Sequence of chain 1.D:
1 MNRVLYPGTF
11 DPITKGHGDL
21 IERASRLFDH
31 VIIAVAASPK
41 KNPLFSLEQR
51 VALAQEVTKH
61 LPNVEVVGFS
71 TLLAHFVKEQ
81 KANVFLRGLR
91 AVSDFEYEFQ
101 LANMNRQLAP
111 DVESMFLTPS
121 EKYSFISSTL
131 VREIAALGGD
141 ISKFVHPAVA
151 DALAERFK

The small molecule below binds the protein below.
Small molecule (SMILES): Nc1ncnc2c1ncn2[C@@H]1O[C@H](CO[P](=O)(O)O[P](=O)(O)NP(=O)(O)O)[C@@H](O)[C@H]1O

Binding-site contacts:
Ligand atom O3G contacts residue THR129 of chain 1.D at 2.8 Å (h-bond).
Ligand atom N6 contacts residue ILE126 of chain 1.D at 3.0 Å (h-bond).
Ligand atom O1G contacts residue THR129 of chain 1.D at 2.7 Å (h-bond).
Ligand atom O2' contacts residue ARG90 of chain 1.D at 3.3 Å (salt-bridge).
Ligand atom O2' contacts residue ASP94 of chain 1.D at 3.5 Å.
Ligand atom C4' contacts residue ARG87 of chain 1.D at 3.6 Å.
Ligand atom O3G contacts residue SER127 of chain 1.D at 2.7 Å (h-bond).
Ligand atom O1A contacts residue THR9 of chain 1.D at 2.8 Å (h-bond).
Ligand atom O2A contacts residue THR9 of chain 1.D at 3.7 Å.
Ligand atom C6 contacts residue ARG90 of chain 1.D at 3.5 Å.
Ligand atom O2B contacts residue ARG90 of chain 1.D at 3.1 Å (salt-bridge).
Ligand atom N9 contacts residue HIS17 of chain 1.D at 3.7 Å.
Ligand atom PG contacts residue THR129 of chain 1.D at 3.2 Å.
Ligand atom C5 contacts residue ARG90 of chain 1.D at 3.6 Å.
Ligand atom N3 contacts residue LEU20 of chain 1.D at 3.5 Å.
Ligand atom O4' contacts residue TYR6 of chain 1.D at 2.5 Å (h-bond).
Ligand atom C8 contacts residue HIS17 of chain 1.D at 3.1 Å.
Ligand atom O3G contacts residue SER128 of chain 1.D at 2.9 Å (h-bond).
Ligand atom N3 contacts residue GLY88 of chain 1.D at 3.5 Å.
Ligand atom N7 contacts residue HIS17 of chain 1.D at 3.7 Å.
Ligand atom N6 contacts residue GLY16 of chain 1.D at 3.2 Å.
Ligand atom O3' contacts residue GLY88 of chain 1.D at 3.4 Å (h-bond).
Ligand atom C5' contacts residue ARG87 of chain 1.D at 3.7 Å.
Ligand atom C1' contacts residue TYR6 of chain 1.D at 3.4 Å (hydrophobic).
Ligand atom N7 contacts residue ARG90 of chain 1.D at 3.1 Å (salt-bridge).
Ligand atom O2' contacts residue GLY88 of chain 1.D at 3.0 Å (h-bond).
Ligand atom N3B contacts residue ARG90 of chain 1.D at 3.5 Å (salt-bridge).
Ligand atom C4' contacts residue TYR6 of chain 1.D at 3.6 Å (hydrophobic).
Ligand atom C3' contacts residue ARG87 of chain 1.D at 3.7 Å.
Ligand atom O1B contacts residue LYS41 of chain 1.D at 3.5 Å (salt-bridge).
Ligand atom N1 contacts residue PRO119 of chain 1.D at 3.5 Å.
Ligand atom N1 contacts residue ARG90 of chain 1.D at 3.7 Å.
Ligand atom O5' contacts residue HIS17 of chain 1.D at 3.3 Å (h-bond).
Ligand atom N6 contacts residue TYR123 of chain 1.D at 3.1 Å (h-bond).
Ligand atom O3' contacts residue GLU98 of chain 1.D at 2.8 Å (salt-bridge).
Ligand atom O1A contacts residue PHE10 of chain 1.D at 2.7 Å (h-bond).
Ligand atom O4' contacts residue HIS17 of chain 1.D at 3.6 Å.
Ligand atom O2A contacts residue LYS41 of chain 1.D at 3.6 Å (salt-bridge).
Ligand atom O3' contacts residue ARG87 of chain 1.D at 3.1 Å.
Ligand atom C8 contacts residue ARG90 of chain 1.D at 3.4 Å.